The protein below binds the small molecule below.
Small molecule (SMILES): Nc1ncnc2c1ncn2[C@@H]1O[C@H](CO[P](=O)(O)O[P](=O)(O)CP(=O)(O)O)[C@@H](O)[C@H]1O

Binding-site contacts:
Ligand atom N7 contacts residue ILE330 of chain 1.F at 3.9 Å.
Ligand atom O3' contacts residue ASP200 of chain 1.F at 2.8 Å (salt-bridge).
Ligand atom O2G contacts residue ARG222 of chain 1.F at 3.4 Å (salt-bridge).
Ligand atom O3G contacts residue ASP318 of chain 1.F at 2.6 Å (salt-bridge).
Ligand atom C2 contacts residue LYS198 of chain 1.F at 3.4 Å.
Ligand atom C5' contacts residue ASN242 of chain 1.F at 3.6 Å.
Ligand atom N3 contacts residue MET320 of chain 1.F at 3.9 Å.
Ligand atom O1B contacts residue GLU331 of chain 1.F at 2.3 Å (salt-bridge).
Ligand atom O1G contacts residue ASN333 of chain 1.F at 3.0 Å (h-bond).
Ligand atom PG contacts residue ASP318 of chain 1.F at 3.8 Å.
Ligand atom O3G contacts residue GLU331 of chain 1.F at 3.0 Å (salt-bridge).
Ligand atom N6 contacts residue GLN183 of chain 1.F at 3.2 Å (h-bond).
Ligand atom O4' contacts residue LEU240 of chain 1.F at 3.4 Å.
Ligand atom O3A contacts residue LYS74 of chain 1.F at 3.5 Å (salt-bridge).
Ligand atom C3' contacts residue ASP200 of chain 1.F at 3.7 Å.
Ligand atom N1 contacts residue LEU186 of chain 1.F at 3.2 Å (h-bond).
Ligand atom C3B contacts residue ASN242 of chain 1.F at 3.1 Å.
Ligand atom O3' contacts residue THR241 of chain 1.F at 2.6 Å (h-bond).
Ligand atom PB contacts residue GLU331 of chain 1.F at 3.6 Å.
Ligand atom O2A contacts residue LYS74 of chain 1.F at 3.2 Å.
Ligand atom O1A contacts residue GLU331 of chain 1.F at 3.5 Å (salt-bridge).
Ligand atom C3' contacts residue THR241 of chain 1.F at 3.8 Å.
Ligand atom O2' contacts residue THR241 of chain 1.F at 3.1 Å (h-bond).
Ligand atom O1G contacts residue GLU331 of chain 1.F at 2.8 Å (salt-bridge).
Ligand atom O3A contacts residue LYS150 of chain 1.F at 3.5 Å.
Ligand atom PB contacts residue LYS74 of chain 1.F at 3.6 Å.
Ligand atom O2A contacts residue ILE330 of chain 1.F at 3.8 Å.
Ligand atom N3 contacts residue LYS198 of chain 1.F at 3.2 Å (salt-bridge).
Ligand atom O1B contacts residue LYS74 of chain 1.F at 2.7 Å (salt-bridge).
Ligand atom O2' contacts residue HIS239 of chain 1.F at 3.9 Å.
Ligand atom C2 contacts residue TYR185 of chain 1.F at 3.4 Å (hydrophobic).
Ligand atom O2B contacts residue LYS150 of chain 1.F at 2.9 Å.
Ligand atom N1 contacts residue TYR185 of chain 1.F at 3.5 Å.
Ligand atom N3 contacts residue TYR185 of chain 1.F at 3.6 Å.
Ligand atom C8 contacts residue ILE330 of chain 1.F at 3.8 Å (hydrophobic).
Ligand atom N6 contacts residue LYS184 of chain 1.F at 3.0 Å (salt-bridge).
Ligand atom PG contacts residue GLU331 of chain 1.F at 3.4 Å.
Ligand atom N6 contacts residue ILE148 of chain 1.F at 3.6 Å.
Ligand atom O2' contacts residue LYS198 of chain 1.F at 3.7 Å.
Ligand atom N7 contacts residue GLN183 of chain 1.F at 3.6 Å.

Sequence of chain 1.F:
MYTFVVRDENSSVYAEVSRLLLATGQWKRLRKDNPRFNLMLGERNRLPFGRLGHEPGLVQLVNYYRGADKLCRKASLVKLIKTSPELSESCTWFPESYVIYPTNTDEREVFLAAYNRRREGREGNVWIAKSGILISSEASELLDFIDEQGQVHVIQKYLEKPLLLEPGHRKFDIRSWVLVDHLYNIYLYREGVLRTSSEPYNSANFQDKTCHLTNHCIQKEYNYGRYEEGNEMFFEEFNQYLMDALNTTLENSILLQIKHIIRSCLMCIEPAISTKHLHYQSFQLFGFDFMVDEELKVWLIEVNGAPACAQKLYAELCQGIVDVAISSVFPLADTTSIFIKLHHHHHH